A small-molecule ligand and the protein it binds are described below.
Small molecule (SMILES): CC(=O)N[C@@H]1[C@@H](O)[C@H](O[C@@H]2O[C@H](CO)[C@H](O)[C@H](O[C@H]3O[C@H](CO)[C@H](O)[C@H](O)[C@H]3NC(C)=O)[C@H]2O[C@@H]2O[C@@H](C)[C@@H](O)[C@@H](O)[C@@H]2O)[C@@H](CO)O[C@H]1O

Sequence of chain 1.A:
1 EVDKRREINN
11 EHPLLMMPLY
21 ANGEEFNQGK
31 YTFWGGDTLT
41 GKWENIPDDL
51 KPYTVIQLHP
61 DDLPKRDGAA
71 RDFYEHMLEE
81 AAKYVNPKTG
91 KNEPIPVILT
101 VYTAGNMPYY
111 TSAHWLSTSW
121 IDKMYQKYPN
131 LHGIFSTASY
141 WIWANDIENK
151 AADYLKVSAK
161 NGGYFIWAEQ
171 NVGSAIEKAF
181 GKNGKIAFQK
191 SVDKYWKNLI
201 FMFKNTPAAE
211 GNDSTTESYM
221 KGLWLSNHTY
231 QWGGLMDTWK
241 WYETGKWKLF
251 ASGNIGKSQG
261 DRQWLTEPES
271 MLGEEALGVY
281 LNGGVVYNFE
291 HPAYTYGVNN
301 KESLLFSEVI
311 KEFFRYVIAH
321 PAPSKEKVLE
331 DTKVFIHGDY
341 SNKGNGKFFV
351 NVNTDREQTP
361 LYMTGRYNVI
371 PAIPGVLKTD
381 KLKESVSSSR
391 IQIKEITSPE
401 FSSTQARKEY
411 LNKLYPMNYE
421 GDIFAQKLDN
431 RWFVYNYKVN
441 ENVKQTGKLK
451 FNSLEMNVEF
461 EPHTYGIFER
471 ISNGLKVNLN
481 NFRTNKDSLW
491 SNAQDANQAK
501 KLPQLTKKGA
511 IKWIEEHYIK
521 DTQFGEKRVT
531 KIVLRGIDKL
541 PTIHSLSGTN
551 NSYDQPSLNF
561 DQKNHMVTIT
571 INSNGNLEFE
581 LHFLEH

Binding-site contacts:
Ligand atom C4 contacts residue THR103 of chain 1.A at 3.1 Å.
Ligand atom C6 contacts residue GLU243 of chain 1.A at 3.6 Å.
Ligand atom C8 contacts residue TRP141 of chain 1.A at 3.7 Å (hydrophobic).
Ligand atom C5 contacts residue TRP239 of chain 1.A at 3.6 Å (hydrophobic).
Ligand atom O2 contacts residue GLU290 of chain 1.A at 3.7 Å.
Ligand atom O3 contacts residue ASP61 of chain 1.A at 2.6 Å (salt-bridge).
Ligand atom O4 contacts residue LYS507 of chain 1.A at 3.1 Å (salt-bridge).
Ligand atom O3 contacts residue LYS507 of chain 1.A at 2.7 Å (salt-bridge).
Ligand atom C6 contacts residue TRP239 of chain 1.A at 3.4 Å (hydrophobic).
Ligand atom O6 contacts residue HIS291 of chain 1.A at 3.7 Å.
Ligand atom O3 contacts residue TYR20 of chain 1.A at 3.2 Å (h-bond).
Ligand atom O3 contacts residue HIS59 of chain 1.A at 2.8 Å (h-bond).
Ligand atom C6 contacts residue TYR140 of chain 1.A at 3.4 Å (hydrophobic).
Ligand atom C6 contacts residue GLU243 of chain 1.A at 3.4 Å.
Ligand atom O5 contacts residue TRP239 of chain 1.A at 3.1 Å (h-bond).
Ligand atom O6 contacts residue TRP239 of chain 1.A at 3.5 Å.
Ligand atom O4 contacts residue THR103 of chain 1.A at 2.6 Å (h-bond).
Ligand atom C6 contacts residue TRP141 of chain 1.A at 3.7 Å (hydrophobic).
Ligand atom O6 contacts residue TYR140 of chain 1.A at 2.6 Å (h-bond).
Ligand atom C2 contacts residue TYR20 of chain 1.A at 3.7 Å (hydrophobic).
Ligand atom O6 contacts residue PRO292 of chain 1.A at 3.6 Å.
Ligand atom C6 contacts residue TYR242 of chain 1.A at 3.6 Å (hydrophobic).
Ligand atom C4 contacts residue TRP239 of chain 1.A at 3.6 Å (hydrophobic).
Ligand atom C3 contacts residue ASP61 of chain 1.A at 3.4 Å.
Ligand atom C1 contacts residue TRP239 of chain 1.A at 3.3 Å (hydrophobic).
Ligand atom O3 contacts residue THR137 of chain 1.A at 3.5 Å.
Ligand atom O6 contacts residue GLU243 of chain 1.A at 2.8 Å (salt-bridge).
Ligand atom C3 contacts residue HIS59 of chain 1.A at 3.7 Å.
Ligand atom O2 contacts residue TYR20 of chain 1.A at 2.8 Å (h-bond).
Ligand atom C6 contacts residue GLU290 of chain 1.A at 3.4 Å.
Ligand atom O6 contacts residue TYR242 of chain 1.A at 3.6 Å.
Ligand atom O4 contacts residue HIS59 of chain 1.A at 3.1 Å (h-bond).
Ligand atom O2 contacts residue GLU290 of chain 1.A at 2.6 Å (salt-bridge).
Ligand atom C8 contacts residue TYR110 of chain 1.A at 3.4 Å (hydrophobic).
Ligand atom C6 contacts residue THR103 of chain 1.A at 3.6 Å.
Ligand atom O6 contacts residue GLU290 of chain 1.A at 2.6 Å (salt-bridge).
Ligand atom O6 contacts residue TRP239 of chain 1.A at 3.0 Å (h-bond).
Ligand atom N2 contacts residue TRP141 of chain 1.A at 3.2 Å.
Ligand atom C6 contacts residue PRO292 of chain 1.A at 3.6 Å (hydrophobic).
Ligand atom O6 contacts residue THR206 of chain 1.A at 3.4 Å.